Sequence of chain 1.C:
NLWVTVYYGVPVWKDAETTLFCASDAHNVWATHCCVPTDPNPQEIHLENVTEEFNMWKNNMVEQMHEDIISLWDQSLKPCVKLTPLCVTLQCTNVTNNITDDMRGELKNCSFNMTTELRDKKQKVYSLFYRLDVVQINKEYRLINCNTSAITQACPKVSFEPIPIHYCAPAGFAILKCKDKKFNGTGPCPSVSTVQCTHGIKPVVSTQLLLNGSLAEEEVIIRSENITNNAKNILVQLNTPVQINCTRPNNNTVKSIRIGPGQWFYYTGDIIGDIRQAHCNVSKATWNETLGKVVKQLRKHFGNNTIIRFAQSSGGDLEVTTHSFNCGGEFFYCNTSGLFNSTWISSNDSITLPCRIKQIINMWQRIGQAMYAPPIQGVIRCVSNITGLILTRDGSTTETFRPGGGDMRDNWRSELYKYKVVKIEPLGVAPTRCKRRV

Binding-site contacts:
Ligand atom C2 contacts residue ASN335 of chain 1.C at 2.5 Å.
Ligand atom C5 contacts residue ASN335 of chain 1.C at 3.8 Å.
Ligand atom C8 contacts residue LYS331 of chain 1.C at 3.9 Å.
Ligand atom C8 contacts residue ALA332 of chain 1.C at 4.1 Å (hydrophobic).
Ligand atom C8 contacts residue ASN335 of chain 1.C at 4.3 Å.
Ligand atom O5 contacts residue ASN335 of chain 1.C at 2.5 Å (h-bond).
Ligand atom C7 contacts residue ASN335 of chain 1.C at 3.1 Å.
Ligand atom O5 contacts residue TRP391 of chain 1.C at 3.7 Å.
Ligand atom C4 contacts residue ASN335 of chain 1.C at 4.4 Å.
Ligand atom C1 contacts residue TRP391 of chain 1.C at 4.5 Å (hydrophobic).
Ligand atom C1 contacts residue ASN335 of chain 1.C at 1.5 Å.
Ligand atom N2 contacts residue ASN335 of chain 1.C at 2.8 Å (h-bond).
Ligand atom C3 contacts residue ASN335 of chain 1.C at 3.9 Å.
Ligand atom C6 contacts residue TRP391 of chain 1.C at 4.1 Å (hydrophobic).
Ligand atom O7 contacts residue ASN335 of chain 1.C at 3.1 Å (h-bond).

A protein and the small-molecule ligand that binds it are described below.
Small molecule (SMILES): CC(=O)N[C@@H]1[C@@H](O)[C@H](O)[C@@H](CO)O[C@H]1O